The small molecule below binds the protein below.
Small molecule (SMILES): OC[C@H]1O[C@@](CO)(OC[C@H]2O[C@](O)(CO)[C@@H](O)[C@@H]2O)[C@@H](O)[C@@H]1O

Sequence of chain 1.C:
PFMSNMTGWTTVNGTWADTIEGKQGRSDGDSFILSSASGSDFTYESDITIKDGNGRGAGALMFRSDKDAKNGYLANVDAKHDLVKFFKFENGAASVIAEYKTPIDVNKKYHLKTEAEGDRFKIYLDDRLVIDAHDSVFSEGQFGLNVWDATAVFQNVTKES

Binding-site contacts:
Ligand atom C5 contacts residue LYS109 of chain 1.C at 3.7 Å.
Ligand atom O3 contacts residue PHE113 of chain 1.C at 4.4 Å.
Ligand atom O3 contacts residue ALA118 of chain 1.C at 4.5 Å.
Ligand atom O4 contacts residue HIS105 of chain 1.C at 3.2 Å.
Ligand atom O6 contacts residue LYS109 of chain 1.C at 3.0 Å (salt-bridge).
Ligand atom C5 contacts residue TRP172 of chain 1.C at 3.8 Å (hydrophobic).
Ligand atom C6 contacts residue ALA82 of chain 1.C at 4.0 Å (hydrophobic).
Ligand atom O1 contacts residue LYS109 of chain 1.C at 2.9 Å (salt-bridge).
Ligand atom O6 contacts residue ASN100 of chain 1.C at 3.0 Å (h-bond).
Ligand atom O1 contacts residue VAL120 of chain 1.C at 3.7 Å.
Ligand atom O4 contacts residue ASP54 of chain 1.C at 2.7 Å (salt-bridge).
Ligand atom O3 contacts residue TRP172 of chain 1.C at 4.1 Å.
Ligand atom C6 contacts residue LYS109 of chain 1.C at 3.9 Å.
Ligand atom C6 contacts residue TRP172 of chain 1.C at 3.7 Å (hydrophobic).
Ligand atom C5 contacts residue PHE111 of chain 1.C at 3.9 Å (hydrophobic).
Ligand atom C3 contacts residue ASP54 of chain 1.C at 3.6 Å.
Ligand atom O4 contacts residue PHE111 of chain 1.C at 3.4 Å.
Ligand atom C6 contacts residue ASN100 of chain 1.C at 3.4 Å.
Ligand atom O6 contacts residue ASP102 of chain 1.C at 2.6 Å (salt-bridge).
Ligand atom O4 contacts residue ASN170 of chain 1.C at 4.2 Å.
Ligand atom C4 contacts residue ASP54 of chain 1.C at 3.5 Å.
Ligand atom C2 contacts residue LYS109 of chain 1.C at 3.8 Å.
Ligand atom C4 contacts residue TRP172 of chain 1.C at 3.6 Å (hydrophobic).
Ligand atom O5 contacts residue LYS109 of chain 1.C at 2.8 Å (salt-bridge).
Ligand atom C6 contacts residue ASP102 of chain 1.C at 3.4 Å.
Ligand atom C1 contacts residue LYS109 of chain 1.C at 3.8 Å.
Ligand atom O4 contacts residue TRP172 of chain 1.C at 3.5 Å.
Ligand atom O3 contacts residue ASP54 of chain 1.C at 2.7 Å (salt-bridge).
Ligand atom C1 contacts residue ALA118 of chain 1.C at 3.7 Å (hydrophobic).
Ligand atom C3 contacts residue PHE111 of chain 1.C at 3.9 Å (hydrophobic).
Ligand atom O6 contacts residue ALA82 of chain 1.C at 4.4 Å.
Ligand atom C1 contacts residue PHE111 of chain 1.C at 4.2 Å (hydrophobic).
Ligand atom C4 contacts residue PHE111 of chain 1.C at 4.0 Å (hydrophobic).
Ligand atom C5 contacts residue ASN100 of chain 1.C at 3.8 Å.